Sequence of chain 1.A:
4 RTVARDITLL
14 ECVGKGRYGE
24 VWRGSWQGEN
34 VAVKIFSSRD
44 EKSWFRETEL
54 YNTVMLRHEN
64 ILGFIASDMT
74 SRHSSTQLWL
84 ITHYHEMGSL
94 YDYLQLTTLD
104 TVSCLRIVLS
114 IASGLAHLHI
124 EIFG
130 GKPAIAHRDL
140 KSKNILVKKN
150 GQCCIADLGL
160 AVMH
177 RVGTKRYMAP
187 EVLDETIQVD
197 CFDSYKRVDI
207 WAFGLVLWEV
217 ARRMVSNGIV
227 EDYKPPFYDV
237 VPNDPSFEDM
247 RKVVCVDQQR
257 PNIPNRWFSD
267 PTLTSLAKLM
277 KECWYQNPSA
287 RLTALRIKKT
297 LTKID

Binding-site contacts:
Ligand atom C07 contacts residue ALA7 of chain 1.A at 3.4 Å (hydrophobic).
Ligand atom O02 contacts residue ARG8 of chain 1.A at 3.7 Å.
Ligand atom C01 contacts residue TRP29 of chain 1.A at 3.5 Å (hydrophobic).
Ligand atom O31 contacts residue ASP71 of chain 2.B at 3.7 Å.
Ligand atom C12 contacts residue LU81 of chain 1.J at 3.5 Å.
Ligand atom C27 contacts residue ARG8 of chain 1.A at 3.2 Å.
Ligand atom C29 contacts residue ASP71 of chain 2.B at 3.5 Å.
Ligand atom C26 contacts residue THR73 of chain 2.B at 4.0 Å.
Ligand atom C07 contacts residue TRP29 of chain 1.A at 3.6 Å (hydrophobic).
Ligand atom C17 contacts residue LU81 of chain 1.J at 3.6 Å.
Ligand atom C11 contacts residue LU81 of chain 1.J at 3.6 Å.
Ligand atom C16 contacts residue ARG4 of chain 1.A at 3.7 Å.
Ligand atom C26 contacts residue ARG8 of chain 1.A at 3.9 Å.
Ligand atom C16 contacts residue LU81 of chain 1.J at 3.8 Å.
Ligand atom O28 contacts residue ARG8 of chain 1.A at 3.0 Å (salt-bridge).
Ligand atom C12 contacts residue GLN80 of chain 2.B at 3.7 Å.
Ligand atom C27 contacts residue THR73 of chain 2.B at 3.9 Å.
Ligand atom C01 contacts residue ARG8 of chain 1.A at 4.0 Å.
Ligand atom N08 contacts residue VAL6 of chain 1.A at 3.7 Å.
Ligand atom C06 contacts residue VAL6 of chain 1.A at 3.6 Å (hydrophobic).
Ligand atom C25 contacts residue TRP82 of chain 2.B at 3.4 Å (hydrophobic).
Ligand atom C30 contacts residue ARG8 of chain 1.A at 3.3 Å.
Ligand atom C09 contacts residue LU81 of chain 1.J at 3.6 Å.
Ligand atom C10 contacts residue LU81 of chain 1.J at 3.9 Å.
Ligand atom C29 contacts residue TRP82 of chain 2.B at 3.7 Å (hydrophobic).
Ligand atom O31 contacts residue ARG8 of chain 1.A at 3.5 Å.
Ligand atom C26 contacts residue VAL6 of chain 1.A at 3.7 Å (hydrophobic).
Ligand atom C25 contacts residue THR73 of chain 2.B at 3.1 Å.
Ligand atom C07 contacts residue VAL6 of chain 1.A at 3.4 Å (hydrophobic).
Ligand atom C21 contacts residue EDO1 of chain 1.O at 3.5 Å.
Ligand atom C22 contacts residue EDO1 of chain 1.O at 3.8 Å.
Ligand atom C13 contacts residue LU81 of chain 1.J at 3.5 Å.
Ligand atom C32 contacts residue ASP71 of chain 2.B at 3.1 Å.
Ligand atom C30 contacts residue THR73 of chain 2.B at 4.0 Å.
Ligand atom C22 contacts residue ARG4 of chain 1.A at 3.8 Å.
Ligand atom C29 contacts residue ARG8 of chain 1.A at 3.6 Å.
Ligand atom C25 contacts residue GLN80 of chain 2.B at 3.9 Å.
Ligand atom C32 contacts residue ALA69 of chain 1.A at 3.7 Å (hydrophobic).
Ligand atom O28 contacts residue ASP71 of chain 2.B at 3.3 Å (salt-bridge).
Ligand atom C13 contacts residue GLN80 of chain 2.B at 3.5 Å.

A small-molecule ligand and the protein it binds are described below.
Small molecule (SMILES): COc1cc(-c2cncc(-c3ccc(C4CCN(C)CC4)cc3)c2C)cc(OC)c1OC

Sequence of chain 2.B:
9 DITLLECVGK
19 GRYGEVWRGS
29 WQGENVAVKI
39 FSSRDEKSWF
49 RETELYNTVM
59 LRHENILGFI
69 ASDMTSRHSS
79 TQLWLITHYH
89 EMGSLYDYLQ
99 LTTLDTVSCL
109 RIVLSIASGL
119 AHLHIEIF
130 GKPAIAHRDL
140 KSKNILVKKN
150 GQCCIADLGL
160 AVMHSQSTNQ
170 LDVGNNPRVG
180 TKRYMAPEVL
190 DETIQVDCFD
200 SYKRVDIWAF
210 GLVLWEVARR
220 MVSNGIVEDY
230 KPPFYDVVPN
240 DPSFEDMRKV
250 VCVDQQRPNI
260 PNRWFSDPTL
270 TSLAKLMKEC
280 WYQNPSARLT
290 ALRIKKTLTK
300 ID